The protein below binds the small molecule below.
Small molecule (SMILES): CC(=O)N[C@H]1[C@H](O[C@H]2[C@H](O)[C@@H](NC(C)=O)CO[C@@H]2CO)O[C@H](CO)[C@@H](O)[C@@H]1O

Sequence of chain 1.B:
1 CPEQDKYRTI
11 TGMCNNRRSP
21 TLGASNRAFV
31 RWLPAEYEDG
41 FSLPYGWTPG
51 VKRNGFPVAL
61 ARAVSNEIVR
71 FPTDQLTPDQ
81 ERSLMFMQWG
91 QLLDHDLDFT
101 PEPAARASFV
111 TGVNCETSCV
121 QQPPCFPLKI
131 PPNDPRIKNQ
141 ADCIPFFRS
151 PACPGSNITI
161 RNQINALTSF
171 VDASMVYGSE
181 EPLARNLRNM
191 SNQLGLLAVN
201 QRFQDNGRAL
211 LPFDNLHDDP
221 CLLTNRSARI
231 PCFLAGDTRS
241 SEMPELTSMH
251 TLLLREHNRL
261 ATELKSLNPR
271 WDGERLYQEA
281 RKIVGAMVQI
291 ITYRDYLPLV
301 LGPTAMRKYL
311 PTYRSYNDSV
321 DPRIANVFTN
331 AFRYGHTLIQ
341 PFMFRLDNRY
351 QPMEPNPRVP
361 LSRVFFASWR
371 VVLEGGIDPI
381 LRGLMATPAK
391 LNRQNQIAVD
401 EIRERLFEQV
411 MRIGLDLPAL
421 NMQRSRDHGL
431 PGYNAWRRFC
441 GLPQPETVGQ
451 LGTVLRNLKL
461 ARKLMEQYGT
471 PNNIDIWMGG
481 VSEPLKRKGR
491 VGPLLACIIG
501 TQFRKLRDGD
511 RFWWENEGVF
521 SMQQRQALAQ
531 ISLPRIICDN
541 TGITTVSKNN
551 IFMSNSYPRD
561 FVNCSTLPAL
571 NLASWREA

Binding-site contacts:
Ligand atom O5 contacts residue ALA228 of chain 1.B at 4.2 Å.
Ligand atom C5 contacts residue SER227 of chain 1.B at 4.1 Å.
Ligand atom C3 contacts residue ASN225 of chain 1.B at 4.0 Å.
Ligand atom C1 contacts residue SER227 of chain 1.B at 4.4 Å.
Ligand atom N2 contacts residue ASN225 of chain 1.B at 3.0 Å (h-bond).
Ligand atom O6 contacts residue PRO355 of chain 1.B at 3.4 Å.
Ligand atom C2 contacts residue ASN225 of chain 1.B at 2.7 Å.
Ligand atom C6 contacts residue SER227 of chain 1.B at 4.3 Å.
Ligand atom C5 contacts residue ASN225 of chain 1.B at 3.6 Å.
Ligand atom O5 contacts residue ASN225 of chain 1.B at 2.5 Å (h-bond).
Ligand atom C7 contacts residue TRP369 of chain 1.B at 4.0 Å (hydrophobic).
Ligand atom N2 contacts residue TRP369 of chain 1.B at 4.1 Å.
Ligand atom C1 contacts residue ASN225 of chain 1.B at 1.5 Å.
Ligand atom C2 contacts residue TRP369 of chain 1.B at 3.6 Å (hydrophobic).
Ligand atom O6 contacts residue LEU373 of chain 1.B at 3.7 Å.
Ligand atom O5 contacts residue TRP369 of chain 1.B at 3.7 Å.
Ligand atom O7 contacts residue TRP369 of chain 1.B at 3.6 Å.
Ligand atom O5 contacts residue SER227 of chain 1.B at 4.2 Å.
Ligand atom O6 contacts residue GLU374 of chain 1.B at 4.4 Å.
Ligand atom C7 contacts residue ASN225 of chain 1.B at 4.0 Å.
Ligand atom C6 contacts residue PRO355 of chain 1.B at 3.5 Å (hydrophobic).
Ligand atom C4 contacts residue ASN225 of chain 1.B at 4.3 Å.
Ligand atom C1 contacts residue TRP369 of chain 1.B at 3.6 Å (hydrophobic).